Sequence of chain 1.B:
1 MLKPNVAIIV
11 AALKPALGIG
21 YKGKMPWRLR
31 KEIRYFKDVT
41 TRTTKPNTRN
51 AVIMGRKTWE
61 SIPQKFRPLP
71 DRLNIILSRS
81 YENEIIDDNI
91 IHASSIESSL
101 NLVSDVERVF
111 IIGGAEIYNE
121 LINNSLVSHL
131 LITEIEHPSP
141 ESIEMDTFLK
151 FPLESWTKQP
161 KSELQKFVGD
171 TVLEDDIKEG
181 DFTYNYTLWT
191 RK

Binding-site contacts:
Ligand atom N7 contacts residue TYR118 of chain 1.B at 3.5 Å (h-bond).
Ligand atom C9 contacts residue MES1 of chain 1.H at 3.6 Å.
Ligand atom S20 contacts residue PHE36 of chain 1.B at 3.8 Å.
Ligand atom N14 contacts residue ALA11 of chain 1.B at 3.7 Å.
Ligand atom C5 contacts residue PHE36 of chain 1.B at 3.8 Å (hydrophobic).
Ligand atom C32 contacts residue ILE62 of chain 1.B at 3.5 Å (hydrophobic).
Ligand atom C2 contacts residue PHE36 of chain 1.B at 3.5 Å (hydrophobic).
Ligand atom N6 contacts residue GLU32 of chain 1.B at 2.7 Å (salt-bridge).
Ligand atom C32 contacts residue MES1 of chain 1.H at 3.7 Å.
Ligand atom N14 contacts residue VAL10 of chain 1.B at 3.4 Å.
Ligand atom C32 contacts residue SER61 of chain 1.B at 3.7 Å.
Ligand atom C32 contacts residue THR58 of chain 1.B at 3.6 Å.
Ligand atom N14 contacts residue THR133 of chain 1.B at 3.7 Å.
Ligand atom C1 contacts residue PHE36 of chain 1.B at 3.6 Å (hydrophobic).
Ligand atom N14 contacts residue ILE9 of chain 1.B at 3.8 Å.
Ligand atom C3 contacts residue PHE36 of chain 1.B at 3.5 Å (hydrophobic).
Ligand atom C5 contacts residue VAL10 of chain 1.B at 3.9 Å (hydrophobic).
Ligand atom N7 contacts residue ILE9 of chain 1.B at 3.0 Å (h-bond).
Ligand atom C26 contacts residue ILE62 of chain 1.B at 3.8 Å (hydrophobic).
Ligand atom N6 contacts residue PHE36 of chain 1.B at 3.8 Å.
Ligand atom N14 contacts residue GLU32 of chain 1.B at 2.9 Å (salt-bridge).
Ligand atom C23 contacts residue NDP1 of chain 1.F at 3.6 Å.
Ligand atom N7 contacts residue ILE112 of chain 1.B at 3.2 Å (h-bond).
Ligand atom C26 contacts residue THR58 of chain 1.B at 3.8 Å.
Ligand atom N4 contacts residue ILE9 of chain 1.B at 3.5 Å (h-bond).
Ligand atom C25 contacts residue MES1 of chain 1.H at 3.6 Å.
Ligand atom C8 contacts residue GLU32 of chain 1.B at 3.5 Å.
Ligand atom S20 contacts residue NDP1 of chain 1.F at 3.9 Å.
Ligand atom C1 contacts residue GLU32 of chain 1.B at 3.5 Å.
Ligand atom N7 contacts residue PHE36 of chain 1.B at 3.7 Å.
Ligand atom N7 contacts residue NDP1 of chain 1.F at 3.7 Å.
Ligand atom N4 contacts residue NDP1 of chain 1.F at 3.7 Å.
Ligand atom C5 contacts residue GLU32 of chain 1.B at 3.6 Å.
Ligand atom C25 contacts residue THR58 of chain 1.B at 3.9 Å.
Ligand atom N4 contacts residue PHE36 of chain 1.B at 3.7 Å.
Ligand atom C26 contacts residue MES1 of chain 1.H at 3.5 Å.
Ligand atom S20 contacts residue ILE112 of chain 1.B at 3.5 Å (h-bond).
Ligand atom C3 contacts residue NDP1 of chain 1.F at 3.6 Å.
Ligand atom N4 contacts residue VAL10 of chain 1.B at 3.5 Å.
Ligand atom C3 contacts residue ILE9 of chain 1.B at 3.8 Å (hydrophobic).

A protein and the small-molecule ligand that binds it are described below.
Small molecule (SMILES): Cc1ccc(Sc2cccc3nc(N)nc(N)c23)cc1